Sequence of chain 1.B:
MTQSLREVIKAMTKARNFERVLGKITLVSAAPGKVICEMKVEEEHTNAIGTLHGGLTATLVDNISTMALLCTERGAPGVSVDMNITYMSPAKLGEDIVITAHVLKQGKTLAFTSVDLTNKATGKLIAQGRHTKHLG

Sequence of chain 1.A:
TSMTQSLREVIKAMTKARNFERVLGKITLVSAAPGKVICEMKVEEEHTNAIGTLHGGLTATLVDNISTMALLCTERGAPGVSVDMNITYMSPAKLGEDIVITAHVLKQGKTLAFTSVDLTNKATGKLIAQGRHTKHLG

The small molecule below binds the protein below.
Small molecule (SMILES): CCCCCCCCCC(C)=O

Binding-site contacts:
Ligand atom CBW contacts residue VAL82 of chain 1.B at 3.9 Å (hydrophobic).
Ligand atom CCC contacts residue ALA51 of chain 1.A at 4.3 Å (hydrophobic).
Ligand atom CCB contacts residue ALA51 of chain 1.A at 3.7 Å (hydrophobic).
Ligand atom CBW contacts residue SER83 of chain 1.B at 4.4 Å.
Ligand atom CBZ contacts residue THR69 of chain 1.B at 4.5 Å.
Ligand atom CCE contacts residue PRO80 of chain 1.B at 4.1 Å (hydrophobic).
Ligand atom CCG contacts residue VAL11 of chain 1.B at 4.3 Å (hydrophobic).
Ligand atom CBZ contacts residue PRO80 of chain 1.B at 4.3 Å (hydrophobic).
Ligand atom CCC contacts residue P6G1 of chain 1.N at 3.7 Å.
Ligand atom CBX contacts residue GLY81 of chain 1.B at 3.6 Å.
Ligand atom CCC contacts residue PRO80 of chain 1.B at 3.8 Å (hydrophobic).
Ligand atom CCD contacts residue ALA51 of chain 1.A at 4.1 Å (hydrophobic).
Ligand atom CCE contacts residue P6G1 of chain 1.N at 3.9 Å.
Ligand atom CCD contacts residue PRO80 of chain 1.B at 4.4 Å (hydrophobic).
Ligand atom CBW contacts residue ILE52 of chain 1.A at 4.1 Å (hydrophobic).
Ligand atom CCF contacts residue LEU73 of chain 1.B at 4.3 Å (hydrophobic).
Ligand atom CBY contacts residue ASN50 of chain 1.A at 4.0 Å.
Ligand atom CBY contacts residue GLY81 of chain 1.B at 4.2 Å.
Ligand atom CCG contacts residue LEU73 of chain 1.B at 3.9 Å (hydrophobic).
Ligand atom CBX contacts residue COA1 of chain 1.M at 2.7 Å.
Ligand atom CBW contacts residue GLY81 of chain 1.B at 4.3 Å.
Ligand atom OCH contacts residue SER83 of chain 1.B at 3.9 Å.
Ligand atom OCH contacts residue VAL82 of chain 1.B at 3.7 Å.
Ligand atom CBZ contacts residue LYS136 of chain 1.B at 4.0 Å.
Ligand atom CCB contacts residue ILE52 of chain 1.A at 4.3 Å (hydrophobic).
Ligand atom OCH contacts residue COA1 of chain 1.M at 2.8 Å (h-bond).
Ligand atom CCE contacts residue LEU73 of chain 1.B at 3.9 Å (hydrophobic).
Ligand atom CBW contacts residue ASN50 of chain 1.A at 3.4 Å.
Ligand atom CBX contacts residue LYS136 of chain 1.B at 3.9 Å.
Ligand atom CBX contacts residue ASN50 of chain 1.A at 4.1 Å.
Ligand atom CBW contacts residue COA1 of chain 1.M at 1.8 Å.
Ligand atom CCD contacts residue P6G1 of chain 1.N at 3.7 Å.
Ligand atom OCH contacts residue GLY81 of chain 1.B at 3.3 Å (h-bond).
Ligand atom CCA contacts residue GLY81 of chain 1.B at 4.1 Å.
Ligand atom CCA contacts residue ILE52 of chain 1.A at 4.2 Å (hydrophobic).
Ligand atom CBZ contacts residue GLY81 of chain 1.B at 3.8 Å.
Ligand atom CBY contacts residue COA1 of chain 1.M at 4.0 Å.
Ligand atom OCH contacts residue LYS136 of chain 1.B at 2.9 Å (salt-bridge).
Ligand atom CCA contacts residue PRO80 of chain 1.B at 4.0 Å (hydrophobic).
Ligand atom CBX contacts residue VAL82 of chain 1.B at 4.1 Å (hydrophobic).